This small molecule binds to this protein.
Small molecule (SMILES): CC(=O)N[C@@H]1[C@@H](O)[C@H](O)[C@@H](CO)O[C@H]1O

Binding-site contacts:
Ligand atom C2 contacts residue GLU312 of chain 1.A at 3.6 Å.
Ligand atom C3 contacts residue ASN313 of chain 1.A at 3.8 Å.
Ligand atom O6 contacts residue GLU312 of chain 1.A at 2.9 Å (salt-bridge).
Ligand atom O3 contacts residue GLU312 of chain 1.A at 4.4 Å.
Ligand atom O5 contacts residue ASN311 of chain 1.A at 2.9 Å (h-bond).
Ligand atom C2 contacts residue ASN313 of chain 1.A at 2.5 Å.
Ligand atom O5 contacts residue ASN313 of chain 1.A at 2.4 Å (h-bond).
Ligand atom C6 contacts residue ASN311 of chain 1.A at 3.7 Å.
Ligand atom N2 contacts residue ASN313 of chain 1.A at 2.9 Å (h-bond).
Ligand atom C5 contacts residue ASN311 of chain 1.A at 3.9 Å.
Ligand atom C7 contacts residue ASN313 of chain 1.A at 3.2 Å.
Ligand atom C5 contacts residue GLU312 of chain 1.A at 3.7 Å.
Ligand atom O7 contacts residue LYS589 of chain 1.C at 4.4 Å.
Ligand atom C3 contacts residue GLU312 of chain 1.A at 4.0 Å.
Ligand atom O7 contacts residue ASN313 of chain 1.A at 3.0 Å (h-bond).
Ligand atom C4 contacts residue ASN313 of chain 1.A at 4.3 Å.
Ligand atom C6 contacts residue GLU312 of chain 1.A at 3.9 Å.
Ligand atom C1 contacts residue ASN313 of chain 1.A at 1.5 Å.
Ligand atom O6 contacts residue ASN311 of chain 1.A at 3.2 Å (h-bond).
Ligand atom C4 contacts residue GLU312 of chain 1.A at 3.4 Å.
Ligand atom O5 contacts residue GLU312 of chain 1.A at 3.2 Å (salt-bridge).
Ligand atom C1 contacts residue ASN311 of chain 1.A at 3.9 Å.
Ligand atom C1 contacts residue GLU312 of chain 1.A at 3.8 Å.
Ligand atom C5 contacts residue ASN313 of chain 1.A at 3.7 Å.

Sequence of chain 1.C:
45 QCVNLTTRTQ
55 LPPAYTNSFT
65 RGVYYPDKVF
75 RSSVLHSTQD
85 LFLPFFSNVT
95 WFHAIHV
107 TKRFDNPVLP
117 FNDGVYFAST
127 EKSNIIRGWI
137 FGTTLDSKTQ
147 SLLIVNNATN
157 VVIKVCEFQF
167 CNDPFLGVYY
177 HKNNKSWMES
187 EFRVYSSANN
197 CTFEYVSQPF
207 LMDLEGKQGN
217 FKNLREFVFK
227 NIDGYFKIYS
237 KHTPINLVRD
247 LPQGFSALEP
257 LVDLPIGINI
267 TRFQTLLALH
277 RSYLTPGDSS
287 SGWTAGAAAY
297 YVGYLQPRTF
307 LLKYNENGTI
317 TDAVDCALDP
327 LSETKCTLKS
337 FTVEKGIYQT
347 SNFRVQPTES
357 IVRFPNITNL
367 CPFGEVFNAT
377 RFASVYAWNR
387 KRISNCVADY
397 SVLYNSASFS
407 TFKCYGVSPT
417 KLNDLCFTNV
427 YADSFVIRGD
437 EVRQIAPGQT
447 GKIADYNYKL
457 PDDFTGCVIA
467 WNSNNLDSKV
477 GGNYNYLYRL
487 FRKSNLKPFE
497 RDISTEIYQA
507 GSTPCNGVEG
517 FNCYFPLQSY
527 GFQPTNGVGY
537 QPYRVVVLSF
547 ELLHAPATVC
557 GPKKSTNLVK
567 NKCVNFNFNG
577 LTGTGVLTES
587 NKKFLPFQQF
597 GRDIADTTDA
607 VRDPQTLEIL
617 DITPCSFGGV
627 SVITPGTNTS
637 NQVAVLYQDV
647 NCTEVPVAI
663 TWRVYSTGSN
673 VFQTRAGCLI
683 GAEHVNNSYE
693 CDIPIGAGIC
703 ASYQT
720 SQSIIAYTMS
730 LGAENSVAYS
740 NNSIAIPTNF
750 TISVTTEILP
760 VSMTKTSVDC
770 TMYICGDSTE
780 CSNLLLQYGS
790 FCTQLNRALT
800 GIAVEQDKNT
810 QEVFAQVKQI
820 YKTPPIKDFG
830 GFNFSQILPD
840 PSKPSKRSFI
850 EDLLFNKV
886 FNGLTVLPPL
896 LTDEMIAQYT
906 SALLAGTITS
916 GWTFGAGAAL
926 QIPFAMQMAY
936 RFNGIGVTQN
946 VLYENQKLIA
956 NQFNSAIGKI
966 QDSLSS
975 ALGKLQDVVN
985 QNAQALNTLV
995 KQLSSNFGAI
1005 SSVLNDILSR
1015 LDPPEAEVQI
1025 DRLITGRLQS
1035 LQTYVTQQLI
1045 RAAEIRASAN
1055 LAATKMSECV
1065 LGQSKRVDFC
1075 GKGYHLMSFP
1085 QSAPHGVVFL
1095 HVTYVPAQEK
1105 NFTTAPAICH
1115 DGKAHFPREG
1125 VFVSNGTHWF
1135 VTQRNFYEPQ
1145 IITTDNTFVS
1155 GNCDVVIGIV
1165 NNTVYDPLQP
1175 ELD

Sequence of chain 1.A:
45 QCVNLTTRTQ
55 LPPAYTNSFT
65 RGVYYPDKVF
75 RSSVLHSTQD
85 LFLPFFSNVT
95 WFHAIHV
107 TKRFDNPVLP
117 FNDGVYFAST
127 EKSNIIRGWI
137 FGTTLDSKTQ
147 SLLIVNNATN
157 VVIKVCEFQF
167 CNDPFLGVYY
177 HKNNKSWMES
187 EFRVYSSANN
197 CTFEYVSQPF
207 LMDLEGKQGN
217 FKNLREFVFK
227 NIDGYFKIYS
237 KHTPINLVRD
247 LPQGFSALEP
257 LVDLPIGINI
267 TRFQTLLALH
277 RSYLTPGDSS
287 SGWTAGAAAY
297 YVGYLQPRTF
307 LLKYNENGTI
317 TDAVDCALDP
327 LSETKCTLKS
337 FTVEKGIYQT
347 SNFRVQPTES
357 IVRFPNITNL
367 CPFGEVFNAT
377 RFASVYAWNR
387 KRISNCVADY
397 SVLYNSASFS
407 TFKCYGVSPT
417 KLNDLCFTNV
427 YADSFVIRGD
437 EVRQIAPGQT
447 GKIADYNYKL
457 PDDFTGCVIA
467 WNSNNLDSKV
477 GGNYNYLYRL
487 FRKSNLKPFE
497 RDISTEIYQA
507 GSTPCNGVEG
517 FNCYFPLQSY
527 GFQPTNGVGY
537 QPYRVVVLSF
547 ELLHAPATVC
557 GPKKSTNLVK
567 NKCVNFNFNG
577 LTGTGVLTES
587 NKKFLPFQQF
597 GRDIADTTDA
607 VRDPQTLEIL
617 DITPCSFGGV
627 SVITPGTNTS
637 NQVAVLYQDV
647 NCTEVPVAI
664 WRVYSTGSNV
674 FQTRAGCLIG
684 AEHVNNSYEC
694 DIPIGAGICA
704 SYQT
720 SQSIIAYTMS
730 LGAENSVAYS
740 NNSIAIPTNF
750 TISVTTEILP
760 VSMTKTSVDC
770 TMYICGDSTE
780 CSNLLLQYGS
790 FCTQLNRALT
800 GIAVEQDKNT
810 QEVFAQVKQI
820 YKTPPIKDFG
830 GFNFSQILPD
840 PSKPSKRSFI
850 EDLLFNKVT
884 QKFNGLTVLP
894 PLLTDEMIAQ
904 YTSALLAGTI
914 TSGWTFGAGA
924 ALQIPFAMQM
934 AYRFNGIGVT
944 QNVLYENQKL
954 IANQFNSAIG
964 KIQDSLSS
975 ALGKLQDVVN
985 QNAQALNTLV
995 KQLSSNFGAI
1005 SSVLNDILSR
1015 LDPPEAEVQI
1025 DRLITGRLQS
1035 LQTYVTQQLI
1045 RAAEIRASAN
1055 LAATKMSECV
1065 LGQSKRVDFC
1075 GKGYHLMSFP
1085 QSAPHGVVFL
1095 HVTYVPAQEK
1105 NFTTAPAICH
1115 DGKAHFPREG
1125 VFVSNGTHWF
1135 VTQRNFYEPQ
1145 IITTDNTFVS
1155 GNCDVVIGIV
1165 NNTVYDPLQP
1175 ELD